Sequence of chain 1.A:
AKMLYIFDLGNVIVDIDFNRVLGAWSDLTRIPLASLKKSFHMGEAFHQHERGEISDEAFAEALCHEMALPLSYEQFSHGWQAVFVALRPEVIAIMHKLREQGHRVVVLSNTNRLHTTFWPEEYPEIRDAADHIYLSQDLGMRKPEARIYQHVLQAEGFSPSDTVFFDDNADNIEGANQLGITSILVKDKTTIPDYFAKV

This protein binds this small molecule.
Small molecule (SMILES): O=P(O)(O)O[C@H]1O[C@H](CO)[C@@H](O)[C@H](O)[C@H]1O

Binding-site contacts:
Ligand atom P contacts residue LYS148 of chain 1.A at 4.2 Å.
Ligand atom O1P contacts residue LEU14 of chain 1.A at 3.5 Å.
Ligand atom O2 contacts residue ASP173 of chain 1.A at 2.5 Å (salt-bridge).
Ligand atom C2 contacts residue ASP13 of chain 1.A at 3.4 Å.
Ligand atom O3 contacts residue ASP173 of chain 1.A at 2.1 Å (salt-bridge).
Ligand atom O1P contacts residue LYS148 of chain 1.A at 4.5 Å.
Ligand atom O3P contacts residue SER114 of chain 1.A at 4.0 Å.
Ligand atom C1 contacts residue GLY15 of chain 1.A at 3.5 Å.
Ligand atom C2 contacts residue GLY15 of chain 1.A at 2.7 Å.
Ligand atom O1 contacts residue GLY15 of chain 1.A at 3.6 Å (h-bond).
Ligand atom C2 contacts residue ASN16 of chain 1.A at 4.2 Å.
Ligand atom C6 contacts residue PHE23 of chain 1.A at 4.4 Å (hydrophobic).
Ligand atom P contacts residue ASN115 of chain 1.A at 3.6 Å.
Ligand atom C2 contacts residue ASP173 of chain 1.A at 3.3 Å.
Ligand atom P contacts residue ASP13 of chain 1.A at 3.1 Å.
Ligand atom O1P contacts residue ASN115 of chain 1.A at 4.1 Å.
Ligand atom P contacts residue GLY15 of chain 1.A at 3.9 Å.
Ligand atom C3 contacts residue ASN16 of chain 1.A at 4.4 Å.
Ligand atom C4 contacts residue ASP173 of chain 1.A at 4.5 Å.
Ligand atom C1 contacts residue ASP13 of chain 1.A at 3.9 Å.
Ligand atom C3 contacts residue GLY15 of chain 1.A at 3.9 Å.
Ligand atom O2P contacts residue ASN115 of chain 1.A at 2.9 Å (h-bond).
Ligand atom O1P contacts residue ASP13 of chain 1.A at 2.9 Å (salt-bridge).
Ligand atom O1P contacts residue SER114 of chain 1.A at 2.6 Å (h-bond).
Ligand atom C3 contacts residue ASP173 of chain 1.A at 3.4 Å.
Ligand atom O2P contacts residue ASP13 of chain 1.A at 3.0 Å (salt-bridge).
Ligand atom O2 contacts residue ASP172 of chain 1.A at 4.2 Å.
Ligand atom O2 contacts residue GLY15 of chain 1.A at 2.6 Å (h-bond).
Ligand atom O3P contacts residue ASN115 of chain 1.A at 2.7 Å (h-bond).
Ligand atom O1 contacts residue ASP13 of chain 1.A at 2.7 Å (salt-bridge).
Ligand atom P contacts residue SER114 of chain 1.A at 3.5 Å.
Ligand atom O1 contacts residue LYS148 of chain 1.A at 4.5 Å.
Ligand atom O2P contacts residue LYS148 of chain 1.A at 3.0 Å (salt-bridge).
Ligand atom O3 contacts residue GLY15 of chain 1.A at 3.9 Å.
Ligand atom O2 contacts residue ASP13 of chain 1.A at 2.0 Å (salt-bridge).
Ligand atom O6 contacts residue PHE23 of chain 1.A at 3.7 Å.
Ligand atom O2P contacts residue SER114 of chain 1.A at 3.8 Å.
Ligand atom O1P contacts residue GLY15 of chain 1.A at 2.9 Å (h-bond).
Ligand atom O6 contacts residue ILE21 of chain 1.A at 3.8 Å.
Ligand atom O3 contacts residue ASN16 of chain 1.A at 3.5 Å.